Binding-site contacts:
Ligand atom C2 contacts residue PHE78 of chain 1.B at 4.2 Å (hydrophobic).
Ligand atom O contacts residue TYR87 of chain 1.B at 2.6 Å (h-bond).
Ligand atom C2 contacts residue LEU235 of chain 1.B at 3.8 Å (hydrophobic).
Ligand atom C3 contacts residue TYR87 of chain 1.B at 3.5 Å (hydrophobic).
Ligand atom C3 contacts residue MNR1 of chain 1.I at 4.4 Å.
Ligand atom C9 contacts residue VAL286 of chain 1.B at 4.0 Å (hydrophobic).
Ligand atom C3 contacts residue THR92 of chain 1.B at 3.9 Å.
Ligand atom C6 contacts residue GLY239 of chain 1.B at 4.3 Å.
Ligand atom C3 contacts residue LEU235 of chain 1.B at 3.8 Å (hydrophobic).
Ligand atom C8 contacts residue MNR1 of chain 1.I at 4.2 Å.
Ligand atom C9 contacts residue MNR1 of chain 1.I at 4.1 Å.
Ligand atom C10 contacts residue VAL387 of chain 1.B at 4.2 Å (hydrophobic).
Ligand atom C8 contacts residue VAL286 of chain 1.B at 3.6 Å (hydrophobic).
Ligand atom C10 contacts residue PHE78 of chain 1.B at 4.0 Å (hydrophobic).
Ligand atom C1 contacts residue VAL238 of chain 1.B at 4.3 Å (hydrophobic).
Ligand atom C10 contacts residue VAL238 of chain 1.B at 3.7 Å (hydrophobic).
Ligand atom C5 contacts residue LEU235 of chain 1.B at 4.2 Å (hydrophobic).
Ligand atom C6 contacts residue LEU235 of chain 1.B at 4.1 Å (hydrophobic).
Ligand atom C9 contacts residue VAL387 of chain 1.B at 4.1 Å (hydrophobic).
Ligand atom C5 contacts residue MNR1 of chain 1.I at 3.6 Å.
Ligand atom O contacts residue PHE78 of chain 1.B at 3.5 Å.
Ligand atom C4 contacts residue MNR1 of chain 1.I at 3.7 Å.
Ligand atom C10 contacts residue ILE386 of chain 1.B at 4.3 Å (hydrophobic).
Ligand atom C6 contacts residue VAL238 of chain 1.B at 3.8 Å (hydrophobic).
Ligand atom C8 contacts residue ASP288 of chain 1.B at 3.9 Å.
Ligand atom C2 contacts residue TYR87 of chain 1.B at 3.4 Å (hydrophobic).
Ligand atom O contacts residue LEU235 of chain 1.B at 3.7 Å.
Ligand atom C8 contacts residue ILE386 of chain 1.B at 4.2 Å (hydrophobic).
Ligand atom C10 contacts residue THR176 of chain 1.B at 4.1 Å.
Ligand atom C9 contacts residue THR243 of chain 1.B at 4.1 Å.

A protein and the small-molecule ligand that binds it are described below.
Small molecule (SMILES): CC1(C)[C@@H]2CC[C@@]1(C)C(=O)C2

Sequence of chain 1.B:
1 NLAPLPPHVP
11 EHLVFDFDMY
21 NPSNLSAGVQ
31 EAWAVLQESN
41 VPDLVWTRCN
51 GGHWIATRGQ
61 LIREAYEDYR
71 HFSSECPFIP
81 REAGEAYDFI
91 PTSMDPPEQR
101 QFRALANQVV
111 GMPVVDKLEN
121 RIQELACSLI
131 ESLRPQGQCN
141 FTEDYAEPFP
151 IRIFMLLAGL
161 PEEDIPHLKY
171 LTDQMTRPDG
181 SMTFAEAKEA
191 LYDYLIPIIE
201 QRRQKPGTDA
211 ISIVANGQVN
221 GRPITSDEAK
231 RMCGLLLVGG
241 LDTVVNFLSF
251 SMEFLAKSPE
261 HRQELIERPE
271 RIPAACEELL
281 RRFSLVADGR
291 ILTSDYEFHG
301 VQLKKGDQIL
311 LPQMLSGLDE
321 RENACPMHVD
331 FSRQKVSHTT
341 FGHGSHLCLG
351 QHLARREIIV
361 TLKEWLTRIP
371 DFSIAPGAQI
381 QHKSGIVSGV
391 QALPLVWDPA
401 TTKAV